This small molecule binds to this protein.
Small molecule (SMILES): O=C(O)/C=C/C(=O)O

Sequence of chain 1.B:
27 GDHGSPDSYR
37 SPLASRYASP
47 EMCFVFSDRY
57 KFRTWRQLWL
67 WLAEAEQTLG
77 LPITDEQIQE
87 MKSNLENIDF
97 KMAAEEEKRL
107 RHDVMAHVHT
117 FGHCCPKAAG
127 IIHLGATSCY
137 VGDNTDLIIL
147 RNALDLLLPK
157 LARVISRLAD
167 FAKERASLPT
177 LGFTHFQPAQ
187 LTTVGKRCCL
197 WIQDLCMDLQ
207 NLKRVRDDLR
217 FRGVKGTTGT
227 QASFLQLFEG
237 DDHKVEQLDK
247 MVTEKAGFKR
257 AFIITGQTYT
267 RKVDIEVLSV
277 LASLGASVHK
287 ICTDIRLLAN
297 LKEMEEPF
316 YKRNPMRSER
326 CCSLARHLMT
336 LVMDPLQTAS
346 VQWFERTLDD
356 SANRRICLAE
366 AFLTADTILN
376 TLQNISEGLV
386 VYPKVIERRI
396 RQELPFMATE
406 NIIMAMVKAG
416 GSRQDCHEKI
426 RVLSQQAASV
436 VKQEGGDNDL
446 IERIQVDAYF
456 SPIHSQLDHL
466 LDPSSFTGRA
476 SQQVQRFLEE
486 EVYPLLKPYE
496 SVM

Sequence of chain 1.D:
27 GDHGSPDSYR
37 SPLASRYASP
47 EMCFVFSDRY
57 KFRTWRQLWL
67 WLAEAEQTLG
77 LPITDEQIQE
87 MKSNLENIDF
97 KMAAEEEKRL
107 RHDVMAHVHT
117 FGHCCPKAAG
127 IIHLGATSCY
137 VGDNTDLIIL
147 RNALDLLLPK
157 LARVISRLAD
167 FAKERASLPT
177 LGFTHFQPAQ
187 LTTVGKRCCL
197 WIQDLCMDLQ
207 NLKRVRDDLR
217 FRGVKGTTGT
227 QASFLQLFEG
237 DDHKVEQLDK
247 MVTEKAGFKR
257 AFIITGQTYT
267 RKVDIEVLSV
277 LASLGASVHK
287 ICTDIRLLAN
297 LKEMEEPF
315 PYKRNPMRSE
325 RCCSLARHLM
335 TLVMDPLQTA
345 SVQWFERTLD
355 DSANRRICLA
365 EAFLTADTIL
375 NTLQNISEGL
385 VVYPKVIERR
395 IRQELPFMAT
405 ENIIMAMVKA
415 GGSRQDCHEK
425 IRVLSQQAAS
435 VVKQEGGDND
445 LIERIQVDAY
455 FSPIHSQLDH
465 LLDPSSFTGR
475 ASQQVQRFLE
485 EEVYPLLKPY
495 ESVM

Sequence of chain 1.C:
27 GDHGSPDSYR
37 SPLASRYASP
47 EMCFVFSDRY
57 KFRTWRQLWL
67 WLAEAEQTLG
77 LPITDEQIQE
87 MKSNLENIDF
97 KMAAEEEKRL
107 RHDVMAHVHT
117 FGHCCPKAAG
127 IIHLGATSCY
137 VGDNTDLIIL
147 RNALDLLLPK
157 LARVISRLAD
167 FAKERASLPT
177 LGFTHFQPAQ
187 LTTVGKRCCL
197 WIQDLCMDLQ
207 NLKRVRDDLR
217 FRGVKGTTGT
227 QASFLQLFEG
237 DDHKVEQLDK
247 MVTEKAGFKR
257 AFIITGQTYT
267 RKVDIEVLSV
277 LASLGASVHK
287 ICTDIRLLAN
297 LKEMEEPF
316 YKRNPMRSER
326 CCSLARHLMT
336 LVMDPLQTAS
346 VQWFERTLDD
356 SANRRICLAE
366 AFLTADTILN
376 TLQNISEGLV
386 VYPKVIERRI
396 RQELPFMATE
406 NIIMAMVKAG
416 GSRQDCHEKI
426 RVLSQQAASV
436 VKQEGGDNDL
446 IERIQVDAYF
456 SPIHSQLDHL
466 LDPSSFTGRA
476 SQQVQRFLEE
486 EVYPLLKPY

Binding-site contacts:
Ligand atom C6 contacts residue HIS181 of chain 1.D at 3.7 Å.
Ligand atom O7 contacts residue HIS181 of chain 1.D at 3.0 Å.
Ligand atom O8 contacts residue LYS317 of chain 1.B at 3.7 Å.
Ligand atom C contacts residue AMP1 of chain 1.O at 3.5 Å.
Ligand atom O7 contacts residue AMP1 of chain 1.O at 3.8 Å.
Ligand atom O contacts residue AMP1 of chain 1.O at 3.9 Å.
Ligand atom C5 contacts residue GLN263 of chain 1.C at 4.4 Å.
Ligand atom C6 contacts residue GLN263 of chain 1.C at 4.1 Å.
Ligand atom O7 contacts residue THR180 of chain 1.D at 3.4 Å (h-bond).
Ligand atom C4 contacts residue THR133 of chain 1.C at 4.0 Å.
Ligand atom C6 contacts residue LYS317 of chain 1.B at 3.5 Å.
Ligand atom C5 contacts residue HIS181 of chain 1.D at 4.2 Å.
Ligand atom C5 contacts residue AMP1 of chain 1.O at 2.8 Å.
Ligand atom C4 contacts residue GLN263 of chain 1.C at 3.9 Å.
Ligand atom O contacts residue SER134 of chain 1.C at 2.6 Å (h-bond).
Ligand atom O7 contacts residue LYS317 of chain 1.B at 2.8 Å (salt-bridge).
Ligand atom OXT contacts residue SER134 of chain 1.C at 3.8 Å.
Ligand atom C contacts residue SER134 of chain 1.C at 3.5 Å.
Ligand atom OXT contacts residue AMP1 of chain 1.O at 3.8 Å.
Ligand atom OXT contacts residue HIS108 of chain 1.C at 2.9 Å (h-bond).
Ligand atom O8 contacts residue AMP1 of chain 1.O at 3.0 Å (h-bond).
Ligand atom O8 contacts residue GLN263 of chain 1.C at 3.0 Å (h-bond).
Ligand atom O8 contacts residue THR180 of chain 1.D at 2.7 Å (h-bond).
Ligand atom O contacts residue THR133 of chain 1.C at 3.4 Å (h-bond).
Ligand atom O8 contacts residue HIS181 of chain 1.D at 4.2 Å.
Ligand atom O7 contacts residue ASN319 of chain 1.B at 3.7 Å.
Ligand atom C contacts residue THR133 of chain 1.C at 4.1 Å.
Ligand atom O8 contacts residue THR223 of chain 1.C at 4.1 Å.
Ligand atom C4 contacts residue AMP1 of chain 1.O at 2.7 Å.
Ligand atom C6 contacts residue AMP1 of chain 1.O at 3.0 Å.
Ligand atom C6 contacts residue THR180 of chain 1.D at 3.4 Å.
Ligand atom O contacts residue HIS108 of chain 1.C at 4.0 Å.
Ligand atom C contacts residue HIS108 of chain 1.C at 3.8 Å.